Binding-site contacts:
Ligand atom C7 contacts residue ASN50 of chain 1.B at 4.4 Å.
Ligand atom C8 contacts residue SER56 of chain 1.B at 4.2 Å.
Ligand atom O7 contacts residue ASN55 of chain 1.B at 3.5 Å (h-bond).
Ligand atom C8 contacts residue SER57 of chain 1.B at 3.7 Å.
Ligand atom C3 contacts residue ASN55 of chain 1.B at 3.6 Å.
Ligand atom C8 contacts residue VAL48 of chain 1.B at 3.4 Å (hydrophobic).
Ligand atom C4 contacts residue ASN55 of chain 1.B at 4.1 Å.
Ligand atom C8 contacts residue PHE49 of chain 1.B at 4.2 Å (hydrophobic).
Ligand atom C2 contacts residue ASN55 of chain 1.B at 2.2 Å.
Ligand atom C8 contacts residue GLU37 of chain 1.B at 3.7 Å.
Ligand atom C8 contacts residue ASN55 of chain 1.B at 4.0 Å.
Ligand atom C7 contacts residue VAL48 of chain 1.B at 4.4 Å (hydrophobic).
Ligand atom C7 contacts residue SER56 of chain 1.B at 4.3 Å.
Ligand atom C1 contacts residue ASN55 of chain 1.B at 1.4 Å.
Ligand atom C8 contacts residue ASN50 of chain 1.B at 4.0 Å.
Ligand atom O7 contacts residue SER57 of chain 1.B at 2.3 Å (h-bond).
Ligand atom C7 contacts residue SER57 of chain 1.B at 3.3 Å.
Ligand atom N2 contacts residue ASN50 of chain 1.B at 3.9 Å.
Ligand atom O7 contacts residue SER56 of chain 1.B at 3.5 Å.
Ligand atom N2 contacts residue SER57 of chain 1.B at 4.5 Å.
Ligand atom C5 contacts residue ASN55 of chain 1.B at 3.5 Å.
Ligand atom O5 contacts residue ASN55 of chain 1.B at 2.2 Å (h-bond).
Ligand atom N2 contacts residue ASN55 of chain 1.B at 2.7 Å (h-bond).
Ligand atom N2 contacts residue GLU37 of chain 1.B at 4.5 Å.
Ligand atom C7 contacts residue ASN55 of chain 1.B at 3.3 Å.

Sequence of chain 1.B:
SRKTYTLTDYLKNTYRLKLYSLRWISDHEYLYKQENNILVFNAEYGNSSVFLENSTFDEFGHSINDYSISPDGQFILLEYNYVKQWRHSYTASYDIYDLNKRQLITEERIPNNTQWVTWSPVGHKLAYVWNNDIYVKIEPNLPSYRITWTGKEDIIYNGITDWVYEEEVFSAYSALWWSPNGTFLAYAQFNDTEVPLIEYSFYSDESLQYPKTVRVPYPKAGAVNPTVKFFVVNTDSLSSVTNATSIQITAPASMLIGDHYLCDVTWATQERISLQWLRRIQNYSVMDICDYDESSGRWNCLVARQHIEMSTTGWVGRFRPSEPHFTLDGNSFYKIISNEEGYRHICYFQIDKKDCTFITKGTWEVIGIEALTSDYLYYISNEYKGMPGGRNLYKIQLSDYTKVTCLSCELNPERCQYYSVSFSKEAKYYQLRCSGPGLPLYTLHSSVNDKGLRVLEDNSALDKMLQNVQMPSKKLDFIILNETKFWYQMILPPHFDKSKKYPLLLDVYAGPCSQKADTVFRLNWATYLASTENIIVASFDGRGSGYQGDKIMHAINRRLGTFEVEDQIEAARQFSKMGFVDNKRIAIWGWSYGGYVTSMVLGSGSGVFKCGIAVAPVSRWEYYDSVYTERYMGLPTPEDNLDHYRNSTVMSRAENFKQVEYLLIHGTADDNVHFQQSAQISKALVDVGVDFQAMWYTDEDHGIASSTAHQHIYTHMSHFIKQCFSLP

The small molecule below binds the protein below.
Small molecule (SMILES): CC(=O)N[C@H]1[C@H](O[C@H]2[C@H](O)[C@@H](NC(C)=O)CO[C@@H]2CO)O[C@H](CO)[C@@H](O)[C@@H]1O